A protein and the small-molecule ligand that binds it are described below.
Small molecule (SMILES): CN[C@H](C)Cc1cc(C#N)cc(OCc2ccc3c(C)cc(N)nc3c2)c1

Binding-site contacts:
Ligand atom C24 contacts residue 8FD1 of chain 1.F at 0.2 Å.
Ligand atom C07 contacts residue VAL271 of chain 1.A at 3.3 Å (hydrophobic).
Ligand atom C04 contacts residue 8FD1 of chain 1.F at 0.1 Å.
Ligand atom C26 contacts residue HEM1 of chain 1.C at 3.4 Å.
Ligand atom N32 contacts residue 8FD1 of chain 1.F at 0.3 Å (h-bond).
Ligand atom C05 contacts residue 8FD1 of chain 1.F at 0.1 Å.
Ligand atom C30 contacts residue 8FD1 of chain 1.F at 0.6 Å.
Ligand atom N28 contacts residue ASN273 of chain 1.A at 3.2 Å (h-bond).
Ligand atom N01 contacts residue GLU296 of chain 1.A at 2.7 Å (salt-bridge).
Ligand atom C07 contacts residue 8FD1 of chain 1.F at 0.1 Å.
Ligand atom C09 contacts residue HEM1 of chain 1.C at 3.4 Å.
Ligand atom N02 contacts residue 8FD1 of chain 1.F at 0.1 Å (h-bond).
Ligand atom C23 contacts residue 8FD1 of chain 1.F at 0.2 Å.
Ligand atom C27 contacts residue TYR410 of chain 1.A at 3.2 Å (hydrophobic).
Ligand atom C29 contacts residue 8FD1 of chain 1.F at 0.2 Å.
Ligand atom C11 contacts residue 8FD1 of chain 1.F at 0.2 Å.
Ligand atom N28 contacts residue 8FD1 of chain 1.F at 0.3 Å (h-bond).
Ligand atom C02 contacts residue 8FD1 of chain 1.F at 0.1 Å.
Ligand atom O13 contacts residue 8FD1 of chain 1.F at 0.1 Å (h-bond).
Ligand atom C27 contacts residue 8FD1 of chain 1.F at 0.3 Å.
Ligand atom C06 contacts residue 8FD1 of chain 1.F at 0.1 Å.
Ligand atom C10 contacts residue 8FD1 of chain 1.F at 0.1 Å.
Ligand atom C33 contacts residue 8FD1 of chain 1.F at 0.6 Å.
Ligand atom N02 contacts residue GLU296 of chain 1.A at 2.7 Å (salt-bridge).
Ligand atom N02 contacts residue TRP291 of chain 1.A at 2.7 Å (h-bond).
Ligand atom N01 contacts residue 8FD1 of chain 1.F at 0.1 Å (h-bond).
Ligand atom C22 contacts residue HEM1 of chain 1.C at 3.4 Å.
Ligand atom C31 contacts residue 8FD1 of chain 1.F at 0.9 Å.
Ligand atom C08 contacts residue 8FD1 of chain 1.F at 0.1 Å.
Ligand atom C22 contacts residue 8FD1 of chain 1.F at 0.2 Å.
Ligand atom C21 contacts residue 8FD1 of chain 1.F at 0.2 Å.
Ligand atom C03 contacts residue 8FD1 of chain 1.F at 0.1 Å.
Ligand atom C03 contacts residue HEM1 of chain 1.C at 3.3 Å.
Ligand atom C26 contacts residue 8FD1 of chain 1.F at 0.2 Å.
Ligand atom N28 contacts residue TYR410 of chain 1.A at 3.2 Å.
Ligand atom C21 contacts residue HEM1 of chain 1.C at 3.3 Å.
Ligand atom C25 contacts residue 8FD1 of chain 1.F at 0.2 Å.
Ligand atom C11 contacts residue HEM1 of chain 1.C at 3.1 Å.
Ligand atom C09 contacts residue 8FD1 of chain 1.F at 0.1 Å.
Ligand atom C12 contacts residue 8FD1 of chain 1.F at 0.1 Å.

Sequence of chain 1.A:
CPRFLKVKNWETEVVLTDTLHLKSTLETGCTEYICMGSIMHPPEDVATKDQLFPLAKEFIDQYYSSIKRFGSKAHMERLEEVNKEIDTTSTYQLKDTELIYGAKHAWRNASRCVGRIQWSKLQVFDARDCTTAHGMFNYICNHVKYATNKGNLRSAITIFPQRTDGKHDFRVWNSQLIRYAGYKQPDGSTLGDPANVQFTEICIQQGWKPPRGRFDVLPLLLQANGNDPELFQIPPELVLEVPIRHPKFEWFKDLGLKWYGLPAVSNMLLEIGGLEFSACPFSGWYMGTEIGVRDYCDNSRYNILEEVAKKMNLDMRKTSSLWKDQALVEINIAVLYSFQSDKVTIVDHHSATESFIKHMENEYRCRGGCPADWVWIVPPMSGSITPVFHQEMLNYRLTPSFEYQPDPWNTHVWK